A protein and the small-molecule ligand that binds it are described below.
Small molecule (SMILES): CC(=O)N[C@@H]1[C@@H](O)[C@H](O)[C@@H](CO)O[C@H]1O

Binding-site contacts:
Ligand atom C7 contacts residue ASN277 of chain 1.A at 4.2 Å.
Ligand atom C3 contacts residue ASN279 of chain 1.A at 3.8 Å.
Ligand atom N2 contacts residue ASN279 of chain 1.A at 2.9 Å (h-bond).
Ligand atom C4 contacts residue ASN279 of chain 1.A at 4.2 Å.
Ligand atom C7 contacts residue ASN279 of chain 1.A at 3.9 Å.
Ligand atom C8 contacts residue ASN277 of chain 1.A at 3.6 Å.
Ligand atom C1 contacts residue ASN279 of chain 1.A at 1.4 Å.
Ligand atom O7 contacts residue ASN279 of chain 1.A at 4.5 Å.
Ligand atom C8 contacts residue ASN279 of chain 1.A at 4.4 Å.
Ligand atom C8 contacts residue GLU278 of chain 1.A at 3.6 Å.
Ligand atom O5 contacts residue ASN279 of chain 1.A at 2.4 Å (h-bond).
Ligand atom C2 contacts residue ASN279 of chain 1.A at 2.5 Å.
Ligand atom C5 contacts residue ASN279 of chain 1.A at 3.7 Å.

Sequence of chain 1.A:
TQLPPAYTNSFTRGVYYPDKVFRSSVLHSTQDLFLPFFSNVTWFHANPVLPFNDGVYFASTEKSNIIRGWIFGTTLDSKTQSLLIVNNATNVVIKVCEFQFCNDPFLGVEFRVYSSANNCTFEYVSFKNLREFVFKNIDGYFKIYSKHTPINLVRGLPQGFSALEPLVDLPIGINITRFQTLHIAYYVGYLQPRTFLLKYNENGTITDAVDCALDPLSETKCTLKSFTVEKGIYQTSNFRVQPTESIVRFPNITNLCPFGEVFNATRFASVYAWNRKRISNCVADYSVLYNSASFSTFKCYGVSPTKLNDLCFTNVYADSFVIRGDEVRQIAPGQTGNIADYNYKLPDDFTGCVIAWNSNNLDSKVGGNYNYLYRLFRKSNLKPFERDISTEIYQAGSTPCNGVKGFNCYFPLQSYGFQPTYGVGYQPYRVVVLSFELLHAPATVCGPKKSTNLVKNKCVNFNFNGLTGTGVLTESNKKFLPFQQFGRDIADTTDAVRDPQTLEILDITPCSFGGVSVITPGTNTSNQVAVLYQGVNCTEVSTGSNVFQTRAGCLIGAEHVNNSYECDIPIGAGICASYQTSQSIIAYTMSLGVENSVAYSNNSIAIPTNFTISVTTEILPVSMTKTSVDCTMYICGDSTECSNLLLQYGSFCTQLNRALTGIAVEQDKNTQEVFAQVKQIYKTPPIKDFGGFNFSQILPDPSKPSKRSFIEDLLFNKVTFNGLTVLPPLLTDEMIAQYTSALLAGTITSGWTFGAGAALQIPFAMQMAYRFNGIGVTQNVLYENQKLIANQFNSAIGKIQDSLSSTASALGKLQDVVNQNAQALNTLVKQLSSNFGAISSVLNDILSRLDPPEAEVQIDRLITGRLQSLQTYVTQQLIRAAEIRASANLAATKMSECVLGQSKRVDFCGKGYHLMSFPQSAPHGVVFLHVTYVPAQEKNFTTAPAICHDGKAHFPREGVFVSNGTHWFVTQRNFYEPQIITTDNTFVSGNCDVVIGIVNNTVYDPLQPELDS